Binding-site contacts:
Ligand atom C6 contacts residue GLU242 of chain 1.A at 3.6 Å.
Ligand atom C2 contacts residue HIS172 of chain 1.A at 3.9 Å.
Ligand atom C4 contacts residue TRP239 of chain 1.A at 3.6 Å (hydrophobic).
Ligand atom O1 contacts residue SER174 of chain 1.A at 3.9 Å.
Ligand atom O5 contacts residue PHE175 of chain 1.A at 4.2 Å.
Ligand atom C2 contacts residue UDP1 of chain 1.B at 4.3 Å.
Ligand atom O1 contacts residue HIS172 of chain 1.A at 3.6 Å.
Ligand atom O3 contacts residue TRP239 of chain 1.A at 4.2 Å.
Ligand atom O4 contacts residue GLU242 of chain 1.A at 2.6 Å (salt-bridge).
Ligand atom O6 contacts residue TYR203 of chain 1.A at 4.5 Å.
Ligand atom C6 contacts residue PHE175 of chain 1.A at 4.0 Å (hydrophobic).
Ligand atom C6 contacts residue HIS172 of chain 1.A at 3.9 Å.
Ligand atom C4 contacts residue HIS172 of chain 1.A at 3.9 Å.
Ligand atom O2 contacts residue UDP1 of chain 1.B at 3.8 Å.
Ligand atom O6 contacts residue THR184 of chain 1.A at 2.7 Å (h-bond).
Ligand atom C5 contacts residue GLU242 of chain 1.A at 4.1 Å.
Ligand atom C6 contacts residue THR184 of chain 1.A at 3.3 Å.
Ligand atom O4 contacts residue HIS172 of chain 1.A at 2.9 Å (h-bond).
Ligand atom C3 contacts residue TRP239 of chain 1.A at 3.8 Å (hydrophobic).
Ligand atom O4 contacts residue MET205 of chain 1.A at 4.4 Å.
Ligand atom O3 contacts residue UDP1 of chain 1.B at 2.7 Å (h-bond).
Ligand atom C1 contacts residue HIS172 of chain 1.A at 3.8 Å.
Ligand atom C6 contacts residue TRP239 of chain 1.A at 3.6 Å (hydrophobic).
Ligand atom C5 contacts residue HIS172 of chain 1.A at 3.8 Å.
Ligand atom O5 contacts residue HIS172 of chain 1.A at 3.2 Å (h-bond).
Ligand atom C6 contacts residue TYR203 of chain 1.A at 3.8 Å (hydrophobic).
Ligand atom O6 contacts residue PHE175 of chain 1.A at 3.4 Å.
Ligand atom C5 contacts residue TRP239 of chain 1.A at 3.7 Å (hydrophobic).
Ligand atom C3 contacts residue UDP1 of chain 1.B at 3.7 Å.
Ligand atom C4 contacts residue GLU242 of chain 1.A at 3.4 Å.
Ligand atom O6 contacts residue TRP239 of chain 1.A at 3.5 Å (h-bond).

This small molecule binds to this protein.
Small molecule (SMILES): OC[C@H]1O[C@@H](O)[C@H](O)[C@@H](O)[C@H]1O

Sequence of chain 1.A:
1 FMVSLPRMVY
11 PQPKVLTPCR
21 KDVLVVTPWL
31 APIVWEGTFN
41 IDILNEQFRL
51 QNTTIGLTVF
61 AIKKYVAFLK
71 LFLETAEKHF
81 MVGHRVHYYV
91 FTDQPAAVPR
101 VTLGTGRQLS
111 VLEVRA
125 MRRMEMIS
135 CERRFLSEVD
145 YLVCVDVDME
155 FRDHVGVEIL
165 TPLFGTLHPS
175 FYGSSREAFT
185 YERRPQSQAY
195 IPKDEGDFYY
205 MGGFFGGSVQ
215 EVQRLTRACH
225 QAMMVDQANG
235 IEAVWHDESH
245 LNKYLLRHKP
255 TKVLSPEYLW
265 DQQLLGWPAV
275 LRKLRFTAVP